Sequence of chain 1.A:
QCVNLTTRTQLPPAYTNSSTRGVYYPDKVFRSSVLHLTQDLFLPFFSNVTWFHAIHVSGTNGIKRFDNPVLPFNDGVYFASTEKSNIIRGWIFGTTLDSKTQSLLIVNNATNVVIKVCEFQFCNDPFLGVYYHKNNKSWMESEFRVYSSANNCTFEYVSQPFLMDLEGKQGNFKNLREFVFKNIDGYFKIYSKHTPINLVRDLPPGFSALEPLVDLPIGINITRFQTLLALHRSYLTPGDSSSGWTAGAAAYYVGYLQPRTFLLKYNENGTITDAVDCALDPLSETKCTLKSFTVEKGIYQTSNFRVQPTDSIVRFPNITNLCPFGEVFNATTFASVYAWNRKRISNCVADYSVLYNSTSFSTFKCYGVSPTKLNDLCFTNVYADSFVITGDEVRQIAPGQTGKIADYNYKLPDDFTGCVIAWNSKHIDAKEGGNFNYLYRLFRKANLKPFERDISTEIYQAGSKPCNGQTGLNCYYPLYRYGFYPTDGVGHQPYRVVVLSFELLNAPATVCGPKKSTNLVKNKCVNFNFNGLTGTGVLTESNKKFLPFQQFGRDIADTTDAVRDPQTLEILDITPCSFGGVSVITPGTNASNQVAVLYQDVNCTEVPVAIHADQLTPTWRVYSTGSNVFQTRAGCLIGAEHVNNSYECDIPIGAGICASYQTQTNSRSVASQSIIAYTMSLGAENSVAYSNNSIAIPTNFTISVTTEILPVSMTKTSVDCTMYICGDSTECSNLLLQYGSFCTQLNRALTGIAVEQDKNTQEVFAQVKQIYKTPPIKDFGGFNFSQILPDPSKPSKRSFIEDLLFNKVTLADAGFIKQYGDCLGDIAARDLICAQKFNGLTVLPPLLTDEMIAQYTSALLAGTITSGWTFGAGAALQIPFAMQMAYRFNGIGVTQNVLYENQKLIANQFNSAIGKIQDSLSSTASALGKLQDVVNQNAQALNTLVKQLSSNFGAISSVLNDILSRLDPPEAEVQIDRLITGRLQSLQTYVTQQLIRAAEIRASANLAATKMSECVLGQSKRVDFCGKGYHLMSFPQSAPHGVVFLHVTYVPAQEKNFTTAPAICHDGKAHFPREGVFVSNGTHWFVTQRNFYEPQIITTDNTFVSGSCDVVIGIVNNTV

Binding-site contacts:
Ligand atom C7 contacts residue ARG457 of chain 1.A at 3.7 Å.
Ligand atom O7 contacts residue GLU465 of chain 1.A at 3.6 Å (salt-bridge).
Ligand atom C3 contacts residue ASN234 of chain 1.C at 3.8 Å.
Ligand atom O6 contacts residue LYS458 of chain 1.A at 4.0 Å.
Ligand atom C1 contacts residue ASN234 of chain 1.C at 1.4 Å.
Ligand atom O3 contacts residue ALA459 of chain 1.A at 3.8 Å.
Ligand atom C6 contacts residue LYS458 of chain 1.A at 4.1 Å.
Ligand atom O5 contacts residue THR236 of chain 1.C at 3.9 Å.
Ligand atom C8 contacts residue ALA459 of chain 1.A at 4.5 Å (hydrophobic).
Ligand atom C8 contacts residue LYS462 of chain 1.A at 3.6 Å.
Ligand atom C7 contacts residue ASN460 of chain 1.A at 4.0 Å.
Ligand atom C5 contacts residue LYS458 of chain 1.A at 4.4 Å.
Ligand atom C7 contacts residue ASN234 of chain 1.C at 3.2 Å.
Ligand atom O7 contacts residue ASN460 of chain 1.A at 4.2 Å.
Ligand atom C5 contacts residue THR236 of chain 1.C at 3.9 Å.
Ligand atom C2 contacts residue ASN234 of chain 1.C at 2.5 Å.
Ligand atom O5 contacts residue ASN234 of chain 1.C at 2.3 Å (h-bond).
Ligand atom O6 contacts residue THR236 of chain 1.C at 4.4 Å.
Ligand atom C8 contacts residue ARG457 of chain 1.A at 4.3 Å.
Ligand atom C7 contacts residue GLU465 of chain 1.A at 4.4 Å.
Ligand atom C5 contacts residue ASN234 of chain 1.C at 3.6 Å.
Ligand atom C4 contacts residue ASN234 of chain 1.C at 4.2 Å.
Ligand atom O7 contacts residue ASN234 of chain 1.C at 3.0 Å (h-bond).
Ligand atom C8 contacts residue THR236 of chain 1.C at 4.5 Å.
Ligand atom C8 contacts residue ASN460 of chain 1.A at 3.0 Å.
Ligand atom N2 contacts residue ASN234 of chain 1.C at 2.9 Å (h-bond).
Ligand atom C6 contacts residue THR236 of chain 1.C at 3.7 Å.
Ligand atom O7 contacts residue ARG457 of chain 1.A at 2.6 Å (salt-bridge).

Sequence of chain 1.C:
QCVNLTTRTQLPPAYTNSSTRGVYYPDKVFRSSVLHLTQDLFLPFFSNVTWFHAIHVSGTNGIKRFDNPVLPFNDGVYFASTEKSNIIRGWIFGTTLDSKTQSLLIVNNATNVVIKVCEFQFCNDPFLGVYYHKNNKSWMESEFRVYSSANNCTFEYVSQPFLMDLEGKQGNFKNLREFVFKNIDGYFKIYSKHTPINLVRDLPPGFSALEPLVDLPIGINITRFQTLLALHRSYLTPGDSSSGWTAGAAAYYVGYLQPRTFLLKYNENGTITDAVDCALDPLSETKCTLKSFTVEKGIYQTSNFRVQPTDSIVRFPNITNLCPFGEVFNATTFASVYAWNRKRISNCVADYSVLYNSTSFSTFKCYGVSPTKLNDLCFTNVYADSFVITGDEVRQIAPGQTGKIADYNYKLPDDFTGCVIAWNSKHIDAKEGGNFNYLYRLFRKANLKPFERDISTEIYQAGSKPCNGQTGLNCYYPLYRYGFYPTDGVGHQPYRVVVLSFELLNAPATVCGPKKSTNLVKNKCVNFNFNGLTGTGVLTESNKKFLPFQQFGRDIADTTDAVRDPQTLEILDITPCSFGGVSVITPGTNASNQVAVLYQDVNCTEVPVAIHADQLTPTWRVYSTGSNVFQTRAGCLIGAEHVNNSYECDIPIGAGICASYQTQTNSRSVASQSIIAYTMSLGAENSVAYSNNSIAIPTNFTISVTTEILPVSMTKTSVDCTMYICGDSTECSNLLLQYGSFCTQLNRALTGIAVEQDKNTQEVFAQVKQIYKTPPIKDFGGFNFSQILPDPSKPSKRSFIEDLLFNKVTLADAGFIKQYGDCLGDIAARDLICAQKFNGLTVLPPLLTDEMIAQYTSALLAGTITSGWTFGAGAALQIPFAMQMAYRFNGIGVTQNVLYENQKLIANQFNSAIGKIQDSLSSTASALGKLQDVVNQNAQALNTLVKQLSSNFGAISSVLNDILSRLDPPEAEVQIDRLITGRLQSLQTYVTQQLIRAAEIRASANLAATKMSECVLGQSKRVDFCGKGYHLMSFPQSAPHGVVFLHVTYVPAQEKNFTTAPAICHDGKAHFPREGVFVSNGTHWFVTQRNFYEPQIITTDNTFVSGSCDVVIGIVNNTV

This small molecule binds to this protein.
Small molecule (SMILES): CC(=O)N[C@H]1[C@H](O[C@H]2[C@H](O)[C@@H](NC(C)=O)CO[C@@H]2CO)O[C@H](CO)[C@@H](O)[C@@H]1O